A small-molecule ligand and the protein it binds are described below.
Small molecule (SMILES): Cc1cc(C)nc(Sc2c(F)c(F)c(S(N)(=O)=O)c(F)c2F)n1

Sequence of chain 1.A:
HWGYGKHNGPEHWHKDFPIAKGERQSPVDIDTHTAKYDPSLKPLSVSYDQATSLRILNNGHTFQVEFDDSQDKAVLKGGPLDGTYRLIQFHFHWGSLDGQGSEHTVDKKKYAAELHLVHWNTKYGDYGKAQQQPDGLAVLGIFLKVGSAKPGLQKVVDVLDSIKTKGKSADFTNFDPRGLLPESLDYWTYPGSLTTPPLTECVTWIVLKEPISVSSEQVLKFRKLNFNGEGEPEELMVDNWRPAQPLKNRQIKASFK

Binding-site contacts:
Ligand atom C5 contacts residue HIS94 of chain 1.A at 3.5 Å.
Ligand atom O9 contacts residue ZN1 of chain 1.B at 3.1 Å.
Ligand atom F11 contacts residue THR199 of chain 1.A at 3.3 Å.
Ligand atom O9 contacts residue VAL142 of chain 1.A at 3.7 Å.
Ligand atom S7 contacts residue THR198 of chain 1.A at 3.9 Å.
Ligand atom C5 contacts residue ZN1 of chain 1.B at 3.7 Å.
Ligand atom N23 contacts residue GLU106 of chain 1.A at 3.8 Å.
Ligand atom O9 contacts residue HIS119 of chain 1.A at 3.6 Å (h-bond).
Ligand atom S7 contacts residue ZN1 of chain 1.B at 3.1 Å.
Ligand atom C1 contacts residue THR199 of chain 1.A at 3.7 Å.
Ligand atom F12 contacts residue TYR130 of chain 1.A at 2.8 Å.
Ligand atom C6 contacts residue ZN1 of chain 1.B at 3.7 Å.
Ligand atom N23 contacts residue HIS94 of chain 1.A at 3.4 Å (h-bond).
Ligand atom F12 contacts residue GLN92 of chain 1.A at 3.5 Å.
Ligand atom C2 contacts residue GLN92 of chain 1.A at 3.6 Å.
Ligand atom O9 contacts residue TRP208 of chain 1.A at 3.8 Å.
Ligand atom F11 contacts residue ZN1 of chain 1.B at 3.1 Å.
Ligand atom C4 contacts residue HIS94 of chain 1.A at 3.9 Å.
Ligand atom F11 contacts residue HIS94 of chain 1.A at 3.2 Å.
Ligand atom O8 contacts residue THR198 of chain 1.A at 3.0 Å (h-bond).
Ligand atom N20 contacts residue TYR130 of chain 1.A at 3.8 Å.
Ligand atom F11 contacts residue HIS96 of chain 1.A at 3.6 Å.
Ligand atom C18 contacts residue GLN134 of chain 1.A at 3.3 Å.
Ligand atom N23 contacts residue HIS119 of chain 1.A at 3.1 Å (h-bond).
Ligand atom C22 contacts residue GLN134 of chain 1.A at 3.7 Å.
Ligand atom C22 contacts residue PRO201 of chain 1.A at 3.7 Å (hydrophobic).
Ligand atom F13 contacts residue LEU197 of chain 1.A at 3.3 Å.
Ligand atom S7 contacts residue HIS94 of chain 1.A at 3.9 Å.
Ligand atom O9 contacts residue HIS94 of chain 1.A at 3.4 Å.
Ligand atom F13 contacts residue VAL121 of chain 1.A at 3.7 Å.
Ligand atom O8 contacts residue LEU197 of chain 1.A at 3.2 Å.
Ligand atom C3 contacts residue GLN92 of chain 1.A at 3.7 Å.
Ligand atom N23 contacts residue HIS96 of chain 1.A at 3.4 Å (h-bond).
Ligand atom N23 contacts residue THR198 of chain 1.A at 2.7 Å (h-bond).
Ligand atom C6 contacts residue THR199 of chain 1.A at 3.6 Å.
Ligand atom C6 contacts residue HIS94 of chain 1.A at 3.4 Å.
Ligand atom F10 contacts residue THR199 of chain 1.A at 3.7 Å.
Ligand atom C22 contacts residue LEU197 of chain 1.A at 3.8 Å (hydrophobic).
Ligand atom N23 contacts residue ZN1 of chain 1.B at 1.9 Å.
Ligand atom S14 contacts residue GLN92 of chain 1.A at 3.5 Å (h-bond).